Sequence of chain 16.A:
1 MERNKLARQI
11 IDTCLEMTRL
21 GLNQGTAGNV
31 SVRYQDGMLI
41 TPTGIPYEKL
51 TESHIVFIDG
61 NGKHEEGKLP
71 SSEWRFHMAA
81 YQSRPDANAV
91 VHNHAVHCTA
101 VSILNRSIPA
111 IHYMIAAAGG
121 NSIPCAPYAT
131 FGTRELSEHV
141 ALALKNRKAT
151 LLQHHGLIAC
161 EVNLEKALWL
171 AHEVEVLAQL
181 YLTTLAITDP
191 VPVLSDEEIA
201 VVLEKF

Binding-site contacts:
Ligand atom O2P contacts residue SER72 of chain 12.A at 2.9 Å (h-bond).
Ligand atom O2P contacts residue THR43 of chain 12.A at 2.9 Å (h-bond).
Ligand atom O1 contacts residue ZN1 of chain 12.B at 2.2 Å.
Ligand atom O2P contacts residue SER71 of chain 12.A at 3.7 Å.
Ligand atom O2 contacts residue HIS94 of chain 12.A at 3.7 Å.
Ligand atom O1P contacts residue SER72 of chain 12.A at 3.6 Å.
Ligand atom O2 contacts residue GLU73 of chain 12.A at 2.4 Å (salt-bridge).
Ligand atom O2 contacts residue TYR113 of chain 16.A at 3.4 Å (h-bond).
Ligand atom O3P contacts residue GLY44 of chain 12.A at 2.9 Å (h-bond).
Ligand atom O4P contacts residue GLY28 of chain 12.A at 3.5 Å (h-bond).
Ligand atom N2 contacts residue ZN1 of chain 12.B at 2.8 Å.
Ligand atom C2 contacts residue ASN29 of chain 12.A at 3.5 Å.
Ligand atom C1 contacts residue HIS94 of chain 12.A at 3.9 Å.
Ligand atom P contacts residue THR43 of chain 12.A at 3.9 Å.
Ligand atom O3P contacts residue THR26 of chain 12.A at 3.6 Å (h-bond).
Ligand atom C2 contacts residue ALA27 of chain 12.A at 4.0 Å (hydrophobic).
Ligand atom N2 contacts residue SER72 of chain 12.A at 4.0 Å.
Ligand atom O1 contacts residue GLY28 of chain 12.A at 2.9 Å (h-bond).
Ligand atom O1P contacts residue ASN29 of chain 12.A at 3.6 Å.
Ligand atom O1 contacts residue ALA27 of chain 12.A at 3.8 Å.
Ligand atom P contacts residue SER71 of chain 12.A at 3.8 Å.
Ligand atom O3P contacts residue THR43 of chain 12.A at 3.7 Å.
Ligand atom O1 contacts residue HIS94 of chain 12.A at 3.0 Å (h-bond).
Ligand atom N2 contacts residue TYR113 of chain 16.A at 3.7 Å.
Ligand atom C2 contacts residue GLY28 of chain 12.A at 3.6 Å.
Ligand atom O4P contacts residue SER71 of chain 12.A at 2.6 Å (h-bond).
Ligand atom C2 contacts residue THR26 of chain 12.A at 3.6 Å.
Ligand atom P contacts residue ASN29 of chain 12.A at 3.9 Å.
Ligand atom O2 contacts residue HIS155 of chain 12.A at 2.9 Å (h-bond).
Ligand atom C1 contacts residue GLY28 of chain 12.A at 3.6 Å.
Ligand atom N2 contacts residue GLU73 of chain 12.A at 3.1 Å (salt-bridge).
Ligand atom N2 contacts residue ASN29 of chain 12.A at 3.6 Å.
Ligand atom O1 contacts residue ASN29 of chain 12.A at 3.6 Å.
Ligand atom O2 contacts residue HIS92 of chain 12.A at 3.4 Å (h-bond).
Ligand atom C1 contacts residue ZN1 of chain 12.B at 2.8 Å.
Ligand atom O1 contacts residue HIS92 of chain 12.A at 3.2 Å (h-bond).
Ligand atom C1 contacts residue ASN29 of chain 12.A at 3.3 Å.
Ligand atom O2 contacts residue ZN1 of chain 12.B at 1.9 Å.
Ligand atom O4P contacts residue ASN29 of chain 12.A at 2.9 Å (h-bond).
Ligand atom P contacts residue SER72 of chain 12.A at 4.0 Å.

Sequence of chain 12.A:
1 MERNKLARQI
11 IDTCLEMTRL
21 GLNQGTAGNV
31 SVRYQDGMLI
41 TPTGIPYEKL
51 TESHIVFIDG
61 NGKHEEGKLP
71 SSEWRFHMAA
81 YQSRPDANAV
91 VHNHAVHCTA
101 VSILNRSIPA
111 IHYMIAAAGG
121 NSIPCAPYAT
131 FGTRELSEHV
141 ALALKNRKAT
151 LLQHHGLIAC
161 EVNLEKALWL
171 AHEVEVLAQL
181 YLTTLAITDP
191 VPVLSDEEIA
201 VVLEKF

The small molecule below binds the protein below.
Small molecule (SMILES): O=C(COP(=O)(O)O)NO